Binding-site contacts:
Ligand atom C5 contacts residue ASN19 of chain 12.Q at 3.3 Å.
Ligand atom O6 contacts residue ASN19 of chain 12.Q at 4.3 Å.
Ligand atom C3 contacts residue ASN19 of chain 12.Q at 4.4 Å.
Ligand atom N2 contacts residue ASN19 of chain 12.Q at 4.1 Å.
Ligand atom O5 contacts residue ASN19 of chain 12.Q at 2.1 Å (h-bond).
Ligand atom C2 contacts residue ASN19 of chain 12.Q at 3.4 Å.
Ligand atom C1 contacts residue ASN19 of chain 12.Q at 1.9 Å.
Ligand atom C4 contacts residue ASN19 of chain 12.Q at 4.5 Å.
Ligand atom C6 contacts residue ASN19 of chain 12.Q at 4.0 Å.
Ligand atom C8 contacts residue TYR17 of chain 12.Q at 4.3 Å (hydrophobic).

The protein below binds the small molecule below.
Small molecule (SMILES): CC(=O)N[C@H]1[C@H](O[C@H]2[C@H](O)[C@@H](NC(C)=O)CO[C@@H]2CO)O[C@H](CO)[C@@H](O)[C@@H]1O

Sequence of chain 12.Q:
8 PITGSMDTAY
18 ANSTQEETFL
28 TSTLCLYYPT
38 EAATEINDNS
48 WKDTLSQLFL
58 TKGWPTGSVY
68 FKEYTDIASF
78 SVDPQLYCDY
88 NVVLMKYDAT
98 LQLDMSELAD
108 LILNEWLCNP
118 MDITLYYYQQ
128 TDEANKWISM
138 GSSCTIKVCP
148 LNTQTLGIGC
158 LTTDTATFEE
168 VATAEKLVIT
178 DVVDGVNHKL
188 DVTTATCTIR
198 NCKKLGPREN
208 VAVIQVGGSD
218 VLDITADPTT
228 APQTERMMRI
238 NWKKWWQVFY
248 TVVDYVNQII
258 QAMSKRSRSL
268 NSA